Sequence of chain 1.A:
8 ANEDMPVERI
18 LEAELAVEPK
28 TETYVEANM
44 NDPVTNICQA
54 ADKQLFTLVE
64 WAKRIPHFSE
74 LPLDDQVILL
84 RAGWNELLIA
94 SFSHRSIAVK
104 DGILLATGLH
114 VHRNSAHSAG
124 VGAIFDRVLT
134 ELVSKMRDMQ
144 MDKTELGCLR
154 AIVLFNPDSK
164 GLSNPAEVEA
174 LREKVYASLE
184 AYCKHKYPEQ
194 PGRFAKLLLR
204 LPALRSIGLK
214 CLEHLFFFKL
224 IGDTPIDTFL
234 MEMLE

The protein below binds the small molecule below.
Small molecule (SMILES): Cc1cc2c(cc1C1(c3ccc(C(=O)O)cn3)CC1)C(C)(C)CCC2(C)C

Binding-site contacts:
Ligand atom O20 contacts residue ALA53 of chain 1.A at 3.1 Å.
Ligand atom C24 contacts residue PHE221 of chain 1.A at 3.8 Å (hydrophobic).
Ligand atom C25 contacts residue ILE127 of chain 1.A at 3.8 Å (hydrophobic).
Ligand atom C4 contacts residue LEU218 of chain 1.A at 3.9 Å (hydrophobic).
Ligand atom C21 contacts residue LEU91 of chain 1.A at 3.6 Å (hydrophobic).
Ligand atom O20 contacts residue ALA109 of chain 1.A at 2.9 Å (h-bond).
Ligand atom C12 contacts residue ALA54 of chain 1.A at 3.6 Å (hydrophobic).
Ligand atom C14 contacts residue PHE95 of chain 1.A at 3.4 Å (hydrophobic).
Ligand atom C3 contacts residue CYS214 of chain 1.A at 3.9 Å (hydrophobic).
Ligand atom O20 contacts residue LEU108 of chain 1.A at 3.8 Å.
Ligand atom C3 contacts residue ILE50 of chain 1.A at 4.0 Å (hydrophobic).
Ligand atom C6 contacts residue ILE50 of chain 1.A at 3.7 Å (hydrophobic).
Ligand atom C4 contacts residue ILE50 of chain 1.A at 3.6 Å (hydrophobic).
Ligand atom C21 contacts residue ILE92 of chain 1.A at 3.7 Å (hydrophobic).
Ligand atom C23 contacts residue ILE50 of chain 1.A at 3.6 Å (hydrophobic).
Ligand atom C18 contacts residue ALA109 of chain 1.A at 3.7 Å (hydrophobic).
Ligand atom O19 contacts residue PHE95 of chain 1.A at 3.4 Å.
Ligand atom C15 contacts residue PHE95 of chain 1.A at 3.6 Å (hydrophobic).
Ligand atom C17 contacts residue ALA54 of chain 1.A at 3.4 Å (hydrophobic).
Ligand atom C16 contacts residue ALA54 of chain 1.A at 3.6 Å (hydrophobic).
Ligand atom C12 contacts residue PHE95 of chain 1.A at 3.6 Å (hydrophobic).
Ligand atom C22 contacts residue CYS214 of chain 1.A at 3.7 Å (hydrophobic).
Ligand atom N13 contacts residue PHE95 of chain 1.A at 3.3 Å.
Ligand atom O19 contacts residue ARG98 of chain 1.A at 2.5 Å (salt-bridge).
Ligand atom C24 contacts residue HIS217 of chain 1.A at 3.9 Å.
Ligand atom C1 contacts residue ILE50 of chain 1.A at 4.0 Å (hydrophobic).
Ligand atom C5 contacts residue LEU218 of chain 1.A at 3.6 Å (hydrophobic).
Ligand atom C26 contacts residue PHE95 of chain 1.A at 3.3 Å (hydrophobic).
Ligand atom C2 contacts residue CYS214 of chain 1.A at 3.8 Å (hydrophobic).
Ligand atom C17 contacts residue LEU91 of chain 1.A at 3.4 Å (hydrophobic).
Ligand atom O20 contacts residue ARG98 of chain 1.A at 3.9 Å.
Ligand atom C21 contacts residue PHE95 of chain 1.A at 3.9 Å (hydrophobic).
Ligand atom N13 contacts residue ILE50 of chain 1.A at 3.7 Å.
Ligand atom O19 contacts residue ALA109 of chain 1.A at 3.7 Å.
Ligand atom C18 contacts residue ARG98 of chain 1.A at 3.6 Å.
Ligand atom C22 contacts residue TRP87 of chain 1.A at 3.6 Å (hydrophobic).
Ligand atom C27 contacts residue ALA54 of chain 1.A at 3.6 Å (hydrophobic).
Ligand atom C16 contacts residue LEU91 of chain 1.A at 3.7 Å (hydrophobic).
Ligand atom C27 contacts residue LEU218 of chain 1.A at 3.8 Å (hydrophobic).
Ligand atom C5 contacts residue ILE50 of chain 1.A at 3.5 Å (hydrophobic).